Sequence of chain 1.C:
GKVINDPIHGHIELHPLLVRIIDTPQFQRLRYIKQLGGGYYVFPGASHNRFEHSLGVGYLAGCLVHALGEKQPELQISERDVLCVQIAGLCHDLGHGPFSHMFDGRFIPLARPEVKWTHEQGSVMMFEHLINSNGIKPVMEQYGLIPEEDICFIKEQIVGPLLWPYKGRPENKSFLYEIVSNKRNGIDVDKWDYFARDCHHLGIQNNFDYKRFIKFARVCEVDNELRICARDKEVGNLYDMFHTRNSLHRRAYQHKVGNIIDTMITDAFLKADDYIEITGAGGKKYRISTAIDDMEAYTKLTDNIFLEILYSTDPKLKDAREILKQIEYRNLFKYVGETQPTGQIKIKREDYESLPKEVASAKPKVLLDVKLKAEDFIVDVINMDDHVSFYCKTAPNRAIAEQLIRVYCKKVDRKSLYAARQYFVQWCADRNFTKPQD

Binding-site contacts:
Ligand atom N1 contacts residue ASP46 of chain 1.B at 2.8 Å (salt-bridge).
Ligand atom OP2 contacts residue LEU362 of chain 1.C at 3.2 Å.
Ligand atom OP1 contacts residue LYS25 of chain 1.B at 3.0 Å.
Ligand atom C2' contacts residue VAL287 of chain 1.C at 3.5 Å (hydrophobic).
Ligand atom O4' contacts residue VAL26 of chain 1.B at 3.5 Å.
Ligand atom C2' contacts residue ILE27 of chain 1.B at 3.7 Å (hydrophobic).
Ligand atom N7 contacts residue ARG54 of chain 1.B at 3.5 Å (salt-bridge).
Ligand atom OP2 contacts residue ARG360 of chain 1.C at 3.6 Å (salt-bridge).
Ligand atom N9 contacts residue VAL65 of chain 1.C at 3.7 Å.
Ligand atom C3' contacts residue VAL287 of chain 1.C at 3.7 Å (hydrophobic).
Ligand atom C5 contacts residue ARG360 of chain 1.C at 3.7 Å.
Ligand atom O5' contacts residue ARG360 of chain 1.C at 3.4 Å (salt-bridge).
Ligand atom C1' contacts residue VAL65 of chain 1.C at 3.6 Å (hydrophobic).
Ligand atom C2' contacts residue VAL26 of chain 1.B at 3.2 Å (hydrophobic).
Ligand atom C4 contacts residue ILE27 of chain 1.B at 3.6 Å (hydrophobic).
Ligand atom C4 contacts residue ARG360 of chain 1.C at 3.3 Å.
Ligand atom C3' contacts residue VAL26 of chain 1.B at 3.7 Å (hydrophobic).
Ligand atom O6 contacts residue PHE74 of chain 1.B at 3.3 Å.
Ligand atom C5' contacts residue VAL26 of chain 1.B at 3.1 Å (hydrophobic).
Ligand atom OP1 contacts residue HIS285 of chain 1.C at 2.8 Å (h-bond).
Ligand atom N3 contacts residue ARG360 of chain 1.C at 3.5 Å (salt-bridge).
Ligand atom N9 contacts residue ARG360 of chain 1.C at 3.5 Å (salt-bridge).
Ligand atom C2 contacts residue ASP46 of chain 1.B at 3.5 Å.
Ligand atom C2 contacts residue ARG360 of chain 1.C at 3.5 Å.
Ligand atom SP contacts residue HIS285 of chain 1.C at 3.7 Å.
Ligand atom C8 contacts residue VAL65 of chain 1.C at 3.1 Å (hydrophobic).
Ligand atom O6 contacts residue ARG54 of chain 1.B at 3.2 Å (salt-bridge).
Ligand atom C5 contacts residue TYR64 of chain 1.C at 3.7 Å (hydrophobic).
Ligand atom C6 contacts residue ARG360 of chain 1.C at 3.7 Å.
Ligand atom P contacts residue HIS285 of chain 1.C at 3.7 Å.
Ligand atom C5 contacts residue ILE27 of chain 1.B at 3.5 Å (hydrophobic).
Ligand atom O6 contacts residue GLN51 of chain 1.B at 2.9 Å (h-bond).
Ligand atom C8 contacts residue TYR64 of chain 1.C at 3.2 Å (hydrophobic).
Ligand atom OP1 contacts residue ARG360 of chain 1.C at 3.8 Å.
Ligand atom N2 contacts residue ARG360 of chain 1.C at 3.6 Å.
Ligand atom N2 contacts residue LYS25 of chain 1.B at 3.7 Å.
Ligand atom O4' contacts residue ARG360 of chain 1.C at 3.0 Å (salt-bridge).
Ligand atom OP1 contacts residue HIS34 of chain 1.B at 3.0 Å (h-bond).
Ligand atom N2 contacts residue ASP46 of chain 1.B at 2.9 Å (salt-bridge).
Ligand atom N7 contacts residue TYR64 of chain 1.C at 3.1 Å (h-bond).

Sequence of chain 1.B:
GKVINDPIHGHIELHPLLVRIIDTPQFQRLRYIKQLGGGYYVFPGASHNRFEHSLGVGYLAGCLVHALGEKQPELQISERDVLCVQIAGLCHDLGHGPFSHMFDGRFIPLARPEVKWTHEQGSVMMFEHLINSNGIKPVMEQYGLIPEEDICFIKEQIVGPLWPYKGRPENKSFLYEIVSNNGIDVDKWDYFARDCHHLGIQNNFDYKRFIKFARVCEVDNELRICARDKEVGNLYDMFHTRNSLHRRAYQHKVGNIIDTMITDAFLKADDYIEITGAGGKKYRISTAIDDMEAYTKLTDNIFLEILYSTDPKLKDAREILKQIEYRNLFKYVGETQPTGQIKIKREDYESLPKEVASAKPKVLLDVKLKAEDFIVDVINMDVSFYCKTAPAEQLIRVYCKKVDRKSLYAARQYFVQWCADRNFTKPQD

This small molecule binds to this protein.
Small molecule (SMILES): Cc1cn([C@H]2C[C@H](OP(=O)(O)O)[C@@H](CO[P](O)(=S)O[C@H]3C[C@H](n4cnc5c(=O)nc(N)[nH]c54)O[C@@H]3CO[P](=O)(O)O[C@H]3CCOC3)O2)c(=O)[nH]c1=O